Binding-site contacts:
Ligand atom N2 contacts residue ASN81 of chain 1.D at 2.7 Å (h-bond).
Ligand atom C1 contacts residue ASN81 of chain 1.D at 1.4 Å.
Ligand atom C1 contacts residue SER84 of chain 1.D at 4.2 Å.
Ligand atom C4 contacts residue ASN81 of chain 1.D at 4.1 Å.
Ligand atom C8 contacts residue ASN77 of chain 1.D at 3.2 Å.
Ligand atom C8 contacts residue ASN81 of chain 1.D at 3.6 Å.
Ligand atom O7 contacts residue ASN81 of chain 1.D at 4.2 Å.
Ligand atom O6 contacts residue SER84 of chain 1.D at 3.9 Å.
Ligand atom C6 contacts residue SER84 of chain 1.D at 4.5 Å.
Ligand atom C2 contacts residue ASN81 of chain 1.D at 2.3 Å.
Ligand atom C5 contacts residue ASN81 of chain 1.D at 3.6 Å.
Ligand atom C7 contacts residue ASN77 of chain 1.D at 4.4 Å.
Ligand atom O5 contacts residue SER84 of chain 1.D at 4.0 Å.
Ligand atom C3 contacts residue ASN81 of chain 1.D at 3.6 Å.
Ligand atom O5 contacts residue ASN81 of chain 1.D at 2.3 Å (h-bond).
Ligand atom C7 contacts residue ASN81 of chain 1.D at 3.4 Å.
Ligand atom C5 contacts residue SER84 of chain 1.D at 4.2 Å.

Sequence of chain 1.D:
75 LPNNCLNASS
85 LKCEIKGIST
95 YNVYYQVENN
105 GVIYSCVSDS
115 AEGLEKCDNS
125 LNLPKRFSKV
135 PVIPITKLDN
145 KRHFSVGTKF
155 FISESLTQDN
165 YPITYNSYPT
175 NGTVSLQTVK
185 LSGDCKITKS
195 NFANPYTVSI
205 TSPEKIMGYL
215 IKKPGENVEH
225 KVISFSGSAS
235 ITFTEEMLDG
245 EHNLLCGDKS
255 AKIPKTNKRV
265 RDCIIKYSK

This protein binds this small molecule.
Small molecule (SMILES): CC(=O)N[C@H]1[C@H](O[C@H]2[C@H](O)[C@@H](NC(C)=O)CO[C@@H]2CO)O[C@H](CO)[C@@H](O)[C@@H]1O